Sequence of chain 1.A:
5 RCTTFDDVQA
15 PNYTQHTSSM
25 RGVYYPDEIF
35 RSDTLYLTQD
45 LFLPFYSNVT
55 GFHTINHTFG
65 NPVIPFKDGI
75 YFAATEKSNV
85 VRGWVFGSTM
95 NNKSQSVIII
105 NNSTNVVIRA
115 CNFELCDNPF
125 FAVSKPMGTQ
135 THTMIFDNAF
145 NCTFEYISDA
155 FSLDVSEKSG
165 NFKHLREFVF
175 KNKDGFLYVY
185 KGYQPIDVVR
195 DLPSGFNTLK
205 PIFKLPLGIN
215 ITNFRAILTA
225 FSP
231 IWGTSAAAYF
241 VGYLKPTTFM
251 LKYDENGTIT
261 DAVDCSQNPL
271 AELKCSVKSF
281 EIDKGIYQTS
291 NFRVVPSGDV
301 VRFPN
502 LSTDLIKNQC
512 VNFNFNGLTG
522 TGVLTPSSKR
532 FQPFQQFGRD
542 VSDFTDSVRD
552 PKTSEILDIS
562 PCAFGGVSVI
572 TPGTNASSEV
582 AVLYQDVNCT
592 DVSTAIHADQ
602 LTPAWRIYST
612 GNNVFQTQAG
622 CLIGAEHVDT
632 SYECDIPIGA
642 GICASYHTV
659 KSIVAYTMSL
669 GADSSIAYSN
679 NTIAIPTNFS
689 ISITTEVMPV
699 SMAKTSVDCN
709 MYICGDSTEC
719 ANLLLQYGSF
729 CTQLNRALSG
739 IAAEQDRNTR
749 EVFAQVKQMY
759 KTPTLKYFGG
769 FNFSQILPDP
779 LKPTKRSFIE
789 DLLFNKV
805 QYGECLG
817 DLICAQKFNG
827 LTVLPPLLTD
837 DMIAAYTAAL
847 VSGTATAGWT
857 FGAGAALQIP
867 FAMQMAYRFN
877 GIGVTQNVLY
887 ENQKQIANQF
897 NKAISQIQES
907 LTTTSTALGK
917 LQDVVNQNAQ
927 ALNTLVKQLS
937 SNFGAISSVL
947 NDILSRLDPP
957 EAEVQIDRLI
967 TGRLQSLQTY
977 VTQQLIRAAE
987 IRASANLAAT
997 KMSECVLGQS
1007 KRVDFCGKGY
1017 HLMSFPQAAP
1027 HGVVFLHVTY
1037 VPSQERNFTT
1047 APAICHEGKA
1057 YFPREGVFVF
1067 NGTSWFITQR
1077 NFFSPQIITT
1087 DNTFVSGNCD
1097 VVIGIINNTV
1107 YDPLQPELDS

Binding-site contacts:
Ligand atom C3 contacts residue ASN52 of chain 1.A at 3.8 Å.
Ligand atom O7 contacts residue GLN19 of chain 1.A at 3.4 Å.
Ligand atom N2 contacts residue ASN52 of chain 1.A at 3.0 Å (h-bond).
Ligand atom O6 contacts residue ARG607 of chain 1.A at 3.9 Å.
Ligand atom O6 contacts residue ASN52 of chain 1.A at 4.4 Å.
Ligand atom C7 contacts residue GLN19 of chain 1.A at 3.8 Å.
Ligand atom C2 contacts residue ASN52 of chain 1.A at 2.5 Å.
Ligand atom O7 contacts residue ASN52 of chain 1.A at 4.1 Å.
Ligand atom O5 contacts residue ASN52 of chain 1.A at 2.3 Å (h-bond).
Ligand atom C7 contacts residue ASN52 of chain 1.A at 3.8 Å.
Ligand atom C4 contacts residue ASN52 of chain 1.A at 4.2 Å.
Ligand atom C5 contacts residue ASN52 of chain 1.A at 3.6 Å.
Ligand atom N2 contacts residue GLN19 of chain 1.A at 4.4 Å.
Ligand atom C1 contacts residue ASN52 of chain 1.A at 1.4 Å.
Ligand atom C8 contacts residue GLN19 of chain 1.A at 3.7 Å.

A small-molecule ligand and the protein it binds are described below.
Small molecule (SMILES): CC(=O)N[C@@H]1[C@@H](O)[C@H](O)[C@@H](CO)O[C@H]1O